Sequence of chain 1.A:
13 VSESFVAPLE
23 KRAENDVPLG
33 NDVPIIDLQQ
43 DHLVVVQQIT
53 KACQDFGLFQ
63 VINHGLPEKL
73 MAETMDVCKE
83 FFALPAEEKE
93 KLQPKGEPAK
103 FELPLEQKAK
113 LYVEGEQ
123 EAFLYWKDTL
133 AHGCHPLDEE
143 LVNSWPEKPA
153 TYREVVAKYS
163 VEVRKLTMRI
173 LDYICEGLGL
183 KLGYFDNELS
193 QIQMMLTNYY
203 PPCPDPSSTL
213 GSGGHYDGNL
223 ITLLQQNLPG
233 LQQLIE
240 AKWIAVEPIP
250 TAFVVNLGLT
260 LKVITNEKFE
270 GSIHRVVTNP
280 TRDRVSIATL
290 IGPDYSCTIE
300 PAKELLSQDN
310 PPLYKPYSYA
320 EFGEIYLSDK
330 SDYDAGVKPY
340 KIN

The small molecule below binds the protein below.
Small molecule (SMILES): CN1[C@@H]2CC[C@H]1CC(OC(=O)[C@H](CO)c1ccccc1)C2

Binding-site contacts:
Ligand atom C14 contacts residue LEU289 of chain 1.A at 3.9 Å (hydrophobic).
Ligand atom C07 contacts residue TYR325 of chain 1.A at 3.4 Å (hydrophobic).
Ligand atom C06 contacts residue GLU116 of chain 1.A at 3.6 Å.
Ligand atom C18 contacts residue TYR318 of chain 1.A at 3.9 Å (hydrophobic).
Ligand atom C10 contacts residue GLU116 of chain 1.A at 3.6 Å.
Ligand atom C07 contacts residue HIS217 of chain 1.A at 3.9 Å.
Ligand atom C18 contacts residue TYR325 of chain 1.A at 3.9 Å (hydrophobic).
Ligand atom C12 contacts residue SER214 of chain 1.A at 3.8 Å.
Ligand atom C21 contacts residue TYR318 of chain 1.A at 3.8 Å (hydrophobic).
Ligand atom C20 contacts residue GLY220 of chain 1.A at 3.7 Å.
Ligand atom C12 contacts residue GLU116 of chain 1.A at 3.4 Å.
Ligand atom O02 contacts residue LEU107 of chain 1.A at 3.7 Å.
Ligand atom C08 contacts residue LEU198 of chain 1.A at 3.6 Å (hydrophobic).
Ligand atom O03 contacts residue MET196 of chain 1.A at 3.8 Å.
Ligand atom C21 contacts residue TYR325 of chain 1.A at 3.9 Å (hydrophobic).
Ligand atom C20 contacts residue TYR318 of chain 1.A at 3.2 Å (hydrophobic).
Ligand atom C09 contacts residue TYR325 of chain 1.A at 3.4 Å (hydrophobic).
Ligand atom C09 contacts residue GLU116 of chain 1.A at 3.4 Å.
Ligand atom C05 contacts residue GLU116 of chain 1.A at 3.5 Å.
Ligand atom C20 contacts residue ASN221 of chain 1.A at 3.8 Å.
Ligand atom C11 contacts residue GLU116 of chain 1.A at 3.8 Å.
Ligand atom O02 contacts residue PHE103 of chain 1.A at 3.4 Å.
Ligand atom O02 contacts residue LEU326 of chain 1.A at 3.9 Å.
Ligand atom C08 contacts residue O1 of chain 1.M at 3.1 Å.
Ligand atom C18 contacts residue ASN221 of chain 1.A at 3.8 Å.
Ligand atom C05 contacts residue TYR325 of chain 1.A at 3.5 Å (hydrophobic).
Ligand atom N04 contacts residue GLU116 of chain 1.A at 2.7 Å (salt-bridge).
Ligand atom C08 contacts residue LEU289 of chain 1.A at 3.6 Å (hydrophobic).
Ligand atom C11 contacts residue LEU326 of chain 1.A at 3.8 Å (hydrophobic).
Ligand atom C16 contacts residue LEU107 of chain 1.A at 3.7 Å (hydrophobic).
Ligand atom C20 contacts residue TYR325 of chain 1.A at 4.0 Å (hydrophobic).
Ligand atom C06 contacts residue LEU198 of chain 1.A at 3.7 Å (hydrophobic).
Ligand atom O01 contacts residue TYR325 of chain 1.A at 3.9 Å.
Ligand atom C12 contacts residue HIS217 of chain 1.A at 3.6 Å.
Ligand atom C19 contacts residue LEU326 of chain 1.A at 4.0 Å (hydrophobic).
Ligand atom C10 contacts residue LEU198 of chain 1.A at 4.0 Å (hydrophobic).
Ligand atom C07 contacts residue O1 of chain 1.M at 3.3 Å.
Ligand atom C05 contacts residue HIS217 of chain 1.A at 3.9 Å.
Ligand atom C10 contacts residue PHE103 of chain 1.A at 3.7 Å (hydrophobic).
Ligand atom C12 contacts residue O1 of chain 1.M at 3.8 Å.